Sequence of chain 2.A:
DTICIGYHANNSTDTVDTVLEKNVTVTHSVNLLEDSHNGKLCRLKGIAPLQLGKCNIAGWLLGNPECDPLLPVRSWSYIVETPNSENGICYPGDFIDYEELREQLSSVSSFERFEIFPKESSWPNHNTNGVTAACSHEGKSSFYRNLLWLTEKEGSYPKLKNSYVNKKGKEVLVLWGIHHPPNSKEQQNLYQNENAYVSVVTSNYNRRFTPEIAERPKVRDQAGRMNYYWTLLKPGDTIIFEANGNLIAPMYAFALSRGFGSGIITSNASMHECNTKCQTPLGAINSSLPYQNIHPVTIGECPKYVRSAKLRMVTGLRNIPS

Binding-site contacts:
Ligand atom C3 contacts residue ASN268 of chain 2.A at 3.6 Å.
Ligand atom C5 contacts residue ASN268 of chain 2.A at 3.6 Å.
Ligand atom O5 contacts residue ASN268 of chain 2.A at 2.3 Å (h-bond).
Ligand atom C1 contacts residue ASN268 of chain 2.A at 1.4 Å.
Ligand atom C4 contacts residue ASN268 of chain 2.A at 4.0 Å.
Ligand atom C2 contacts residue ASN268 of chain 2.A at 2.2 Å.
Ligand atom C7 contacts residue ASN268 of chain 2.A at 3.0 Å.
Ligand atom O7 contacts residue ASN268 of chain 2.A at 2.6 Å (h-bond).
Ligand atom N2 contacts residue ASN268 of chain 2.A at 2.9 Å (h-bond).
Ligand atom C8 contacts residue ASN268 of chain 2.A at 4.3 Å.

A small-molecule ligand and the protein it binds are described below.
Small molecule (SMILES): CC(=O)N[C@@H]1[C@@H](O)[C@H](O)[C@@H](CO)O[C@H]1O